The small molecule below binds the protein below.
Small molecule (SMILES): COc1ccc(N(C)C(=O)[C@H](Cc2ccccc2)NC(=O)CN2CCN(S(=O)(=O)c3ccc(N)cc3)CC2=O)cc1

Sequence of chain 1.F:
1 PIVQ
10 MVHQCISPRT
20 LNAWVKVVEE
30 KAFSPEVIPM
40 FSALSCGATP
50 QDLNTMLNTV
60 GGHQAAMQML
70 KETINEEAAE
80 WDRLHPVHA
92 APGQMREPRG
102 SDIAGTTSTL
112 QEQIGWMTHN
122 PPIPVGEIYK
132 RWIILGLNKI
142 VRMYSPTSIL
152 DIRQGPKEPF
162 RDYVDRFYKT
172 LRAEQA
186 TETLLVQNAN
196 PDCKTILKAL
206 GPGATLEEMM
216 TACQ

Sequence of chain 1.E:
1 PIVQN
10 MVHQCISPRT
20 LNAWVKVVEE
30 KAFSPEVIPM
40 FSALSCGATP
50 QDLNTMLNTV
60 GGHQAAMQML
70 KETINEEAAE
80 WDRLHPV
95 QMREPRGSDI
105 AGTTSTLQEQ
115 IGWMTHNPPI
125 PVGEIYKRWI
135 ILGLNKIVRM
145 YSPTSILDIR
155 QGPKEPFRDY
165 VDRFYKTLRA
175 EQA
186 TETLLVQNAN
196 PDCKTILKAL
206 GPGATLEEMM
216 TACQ

Binding-site contacts:
Ligand atom C16 contacts residue ASN57 of chain 1.F at 3.5 Å.
Ligand atom C22 contacts residue THR107 of chain 1.F at 3.3 Å.
Ligand atom C20 contacts residue LYS70 of chain 1.F at 3.5 Å.
Ligand atom C08 contacts residue LYS70 of chain 1.F at 3.2 Å.
Ligand atom C12 contacts residue ASN57 of chain 1.F at 3.5 Å.
Ligand atom C28 contacts residue THR107 of chain 1.F at 3.5 Å.
Ligand atom N04 contacts residue ASN57 of chain 1.F at 2.6 Å (h-bond).
Ligand atom C14 contacts residue ASN57 of chain 1.F at 3.2 Å.
Ligand atom C24 contacts residue THR107 of chain 1.F at 3.4 Å.
Ligand atom C28 contacts residue ALA105 of chain 1.F at 3.1 Å (hydrophobic).
Ligand atom C04 contacts residue THR186 of chain 1.E at 3.5 Å.
Ligand atom C25 contacts residue THR107 of chain 1.F at 3.6 Å.
Ligand atom O05 contacts residue ASN74 of chain 1.F at 3.4 Å (h-bond).
Ligand atom O04 contacts residue ASN57 of chain 1.F at 3.2 Å (h-bond).
Ligand atom O02 contacts residue LYS70 of chain 1.F at 2.7 Å (salt-bridge).
Ligand atom C13 contacts residue ASN57 of chain 1.F at 3.4 Å.
Ligand atom C04 contacts residue GLN176 of chain 1.E at 3.3 Å.
Ligand atom N01 contacts residue THR186 of chain 1.E at 3.4 Å.
Ligand atom C05 contacts residue GLN176 of chain 1.E at 3.1 Å.
Ligand atom O03 contacts residue LYS70 of chain 1.F at 3.5 Å.
Ligand atom C28 contacts residue ASN53 of chain 1.F at 3.2 Å.
Ligand atom C27 contacts residue TYR130 of chain 1.F at 3.1 Å (hydrophobic).
Ligand atom O05 contacts residue ILE73 of chain 1.F at 3.2 Å.
Ligand atom O06 contacts residue TYR169 of chain 1.E at 3.5 Å (h-bond).
Ligand atom O01 contacts residue ARG173 of chain 1.E at 3.1 Å.
Ligand atom C23 contacts residue ASN53 of chain 1.F at 3.3 Å.
Ligand atom C27 contacts residue ALA105 of chain 1.F at 3.6 Å (hydrophobic).
Ligand atom O01 contacts residue LEU172 of chain 1.E at 3.4 Å (h-bond).
Ligand atom C11 contacts residue ASN57 of chain 1.F at 3.5 Å.
Ligand atom O01 contacts residue GLN176 of chain 1.E at 3.6 Å.
Ligand atom C23 contacts residue GLY106 of chain 1.F at 3.5 Å.
Ligand atom C23 contacts residue THR107 of chain 1.F at 3.6 Å.
Ligand atom C19 contacts residue MET66 of chain 1.F at 3.4 Å (hydrophobic).
Ligand atom C18 contacts residue LYS70 of chain 1.F at 3.5 Å.
Ligand atom C14 contacts residue ASN53 of chain 1.F at 3.2 Å.
Ligand atom C29 contacts residue ASN74 of chain 1.F at 3.1 Å.
Ligand atom C28 contacts residue TYR130 of chain 1.F at 3.1 Å (hydrophobic).
Ligand atom C07 contacts residue LYS70 of chain 1.F at 3.5 Å.
Ligand atom C29 contacts residue LYS70 of chain 1.F at 3.2 Å.
Ligand atom C17 contacts residue ASN57 of chain 1.F at 3.0 Å.